This small molecule binds to this protein.
Small molecule (SMILES): OB(O)c1ccc(-c2ccc(B(O)O)cc2)cc1

Binding-site contacts:
Ligand atom CB3 contacts residue GLN117 of chain 1.A at 4.2 Å.
Ligand atom CP3 contacts residue TYR218 of chain 1.A at 3.8 Å (hydrophobic).
Ligand atom OH1 contacts residue GLN117 of chain 1.A at 2.5 Å (h-bond).
Ligand atom B1 contacts residue SER61 of chain 1.A at 1.6 Å.
Ligand atom OH1 contacts residue ASP120 of chain 1.A at 2.9 Å (salt-bridge).
Ligand atom CP3 contacts residue ALA315 of chain 1.A at 4.1 Å (hydrophobic).
Ligand atom CP5 contacts residue LEU116 of chain 1.A at 4.0 Å (hydrophobic).
Ligand atom CP2 contacts residue ASN149 of chain 1.A at 4.1 Å.
Ligand atom OB2 contacts residue SER61 of chain 1.A at 2.5 Å (h-bond).
Ligand atom OB2 contacts residue TYR147 of chain 1.A at 2.6 Å (h-bond).
Ligand atom CP2 contacts residue TYR218 of chain 1.A at 3.6 Å (hydrophobic).
Ligand atom CB2 contacts residue TYR218 of chain 1.A at 3.9 Å (hydrophobic).
Ligand atom CP1 contacts residue TYR147 of chain 1.A at 4.2 Å (hydrophobic).
Ligand atom CP6 contacts residue SER61 of chain 1.A at 3.7 Å.
Ligand atom OB1 contacts residue SER61 of chain 1.A at 2.6 Å (h-bond).
Ligand atom B2 contacts residue ASP120 of chain 1.A at 4.2 Å.
Ligand atom CP6 contacts residue LEU116 of chain 1.A at 4.2 Å (hydrophobic).
Ligand atom B1 contacts residue ALA315 of chain 1.A at 4.0 Å.
Ligand atom OB1 contacts residue GLY314 of chain 1.A at 3.6 Å.
Ligand atom B1 contacts residue LYS64 of chain 1.A at 4.0 Å.
Ligand atom CB1 contacts residue ASN149 of chain 1.A at 3.5 Å.
Ligand atom CP5 contacts residue ASN149 of chain 1.A at 3.6 Å.
Ligand atom CB5 contacts residue GLN117 of chain 1.A at 3.4 Å.
Ligand atom CP6 contacts residue TYR147 of chain 1.A at 4.1 Å (hydrophobic).
Ligand atom CP1 contacts residue SER61 of chain 1.A at 2.6 Å.
Ligand atom OB1 contacts residue GLY60 of chain 1.A at 3.9 Å.
Ligand atom CP3 contacts residue ASN149 of chain 1.A at 3.5 Å.
Ligand atom CP4 contacts residue ASN149 of chain 1.A at 3.2 Å.
Ligand atom B1 contacts residue TYR147 of chain 1.A at 3.3 Å.
Ligand atom CB2 contacts residue ASN149 of chain 1.A at 3.4 Å.
Ligand atom CP1 contacts residue ASN149 of chain 1.A at 4.2 Å.
Ligand atom CP2 contacts residue ALA315 of chain 1.A at 3.5 Å (hydrophobic).
Ligand atom CP1 contacts residue ALA315 of chain 1.A at 3.9 Å (hydrophobic).
Ligand atom CP6 contacts residue ASN149 of chain 1.A at 4.2 Å.
Ligand atom CP1 contacts residue LYS64 of chain 1.A at 4.1 Å.
Ligand atom CB4 contacts residue GLN117 of chain 1.A at 3.6 Å.
Ligand atom CB6 contacts residue GLN117 of chain 1.A at 3.9 Å.
Ligand atom OB1 contacts residue ALA315 of chain 1.A at 2.7 Å (h-bond).
Ligand atom CP2 contacts residue SER61 of chain 1.A at 3.1 Å.
Ligand atom B2 contacts residue GLN117 of chain 1.A at 3.3 Å.

Sequence of chain 1.A:
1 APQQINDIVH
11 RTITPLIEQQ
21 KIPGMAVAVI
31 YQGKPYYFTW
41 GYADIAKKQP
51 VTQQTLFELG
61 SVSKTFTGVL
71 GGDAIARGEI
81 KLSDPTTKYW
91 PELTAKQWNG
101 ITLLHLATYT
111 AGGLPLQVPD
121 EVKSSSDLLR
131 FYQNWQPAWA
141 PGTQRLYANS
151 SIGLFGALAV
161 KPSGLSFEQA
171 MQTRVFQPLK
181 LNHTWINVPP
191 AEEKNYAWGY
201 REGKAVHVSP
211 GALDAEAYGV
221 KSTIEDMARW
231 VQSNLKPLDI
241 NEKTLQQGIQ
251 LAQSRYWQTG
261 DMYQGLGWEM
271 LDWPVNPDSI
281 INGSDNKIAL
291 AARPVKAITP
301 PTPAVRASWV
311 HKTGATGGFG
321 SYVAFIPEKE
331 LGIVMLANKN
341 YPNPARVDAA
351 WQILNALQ